Binding-site contacts:
Ligand atom F1 contacts residue SER245 of chain 1.A at 3.6 Å.
Ligand atom C2 contacts residue TRP131 of chain 1.A at 3.7 Å (hydrophobic).
Ligand atom C3 contacts residue ILE134 of chain 1.A at 3.4 Å (hydrophobic).
Ligand atom C19 contacts residue GLY246 of chain 1.A at 3.4 Å.
Ligand atom C4 contacts residue GLN28 of chain 1.A at 3.7 Å.
Ligand atom C19 contacts residue ASP244 of chain 1.A at 3.9 Å.
Ligand atom C21 contacts residue GLY246 of chain 1.A at 3.9 Å.
Ligand atom C4 contacts residue GLY29 of chain 1.A at 3.6 Å.
Ligand atom C17 contacts residue ILE126 of chain 1.A at 3.6 Å (hydrophobic).
Ligand atom F1 contacts residue GLY29 of chain 1.A at 3.1 Å.
Ligand atom F2 contacts residue ILE126 of chain 1.A at 3.3 Å.
Ligand atom C19 contacts residue ASP48 of chain 1.A at 3.5 Å.
Ligand atom N4 contacts residue ASP244 of chain 1.A at 2.9 Å (salt-bridge).
Ligand atom C21 contacts residue ASP244 of chain 1.A at 3.6 Å.
Ligand atom N3 contacts residue GLY246 of chain 1.A at 3.6 Å.
Ligand atom N1 contacts residue TRP92 of chain 1.A at 3.2 Å (h-bond).
Ligand atom C21 contacts residue THR247 of chain 1.A at 3.6 Å.
Ligand atom C11 contacts residue SER51 of chain 1.A at 3.7 Å.
Ligand atom C9 contacts residue LEU46 of chain 1.A at 3.8 Å (hydrophobic).
Ligand atom C2 contacts residue PHE124 of chain 1.A at 3.9 Å (hydrophobic).
Ligand atom C5 contacts residue ILE126 of chain 1.A at 3.8 Å (hydrophobic).
Ligand atom C1 contacts residue PHE124 of chain 1.A at 3.6 Å (hydrophobic).
Ligand atom F1 contacts residue GLY246 of chain 1.A at 3.5 Å.
Ligand atom C5 contacts residue GLY27 of chain 1.A at 3.6 Å.
Ligand atom C7 contacts residue ASP48 of chain 1.A at 3.5 Å.
Ligand atom N4 contacts residue GLY246 of chain 1.A at 3.4 Å (h-bond).
Ligand atom C4 contacts residue THR248 of chain 1.A at 3.6 Å.
Ligand atom N4 contacts residue GLY50 of chain 1.A at 3.7 Å.
Ligand atom C16 contacts residue GLY246 of chain 1.A at 3.6 Å.
Ligand atom C10 contacts residue TYR87 of chain 1.A at 3.8 Å (hydrophobic).
Ligand atom C8 contacts residue GLY246 of chain 1.A at 3.6 Å.
Ligand atom N2 contacts residue ASP48 of chain 1.A at 2.7 Å (salt-bridge).
Ligand atom C1 contacts residue ILE134 of chain 1.A at 3.5 Å (hydrophobic).
Ligand atom N4 contacts residue ASP48 of chain 1.A at 2.8 Å (salt-bridge).
Ligand atom C16 contacts residue GLY29 of chain 1.A at 3.8 Å.
Ligand atom C4 contacts residue GLY27 of chain 1.A at 3.6 Å.
Ligand atom C9 contacts residue GLY246 of chain 1.A at 3.2 Å.
Ligand atom C7 contacts residue SER51 of chain 1.A at 3.7 Å.
Ligand atom C3 contacts residue PHE124 of chain 1.A at 3.7 Å (hydrophobic).
Ligand atom C13 contacts residue GLY246 of chain 1.A at 3.9 Å.

Sequence of chain 1.A:
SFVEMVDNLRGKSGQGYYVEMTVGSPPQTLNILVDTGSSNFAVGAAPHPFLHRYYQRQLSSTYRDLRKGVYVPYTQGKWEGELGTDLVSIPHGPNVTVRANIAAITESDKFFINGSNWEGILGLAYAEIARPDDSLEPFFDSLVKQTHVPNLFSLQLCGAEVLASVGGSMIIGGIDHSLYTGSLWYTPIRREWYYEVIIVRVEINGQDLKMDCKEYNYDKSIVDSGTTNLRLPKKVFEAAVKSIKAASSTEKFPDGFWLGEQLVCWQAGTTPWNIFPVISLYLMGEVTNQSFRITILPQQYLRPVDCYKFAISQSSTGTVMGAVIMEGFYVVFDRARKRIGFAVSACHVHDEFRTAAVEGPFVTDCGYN

A protein and the small-molecule ligand that binds it are described below.
Small molecule (SMILES): CN1C(=O)[C@@](c2ccncc2)(c2cccc(-c3cc(F)ccc3F)c2)N=C1N